Sequence of chain 1.B:
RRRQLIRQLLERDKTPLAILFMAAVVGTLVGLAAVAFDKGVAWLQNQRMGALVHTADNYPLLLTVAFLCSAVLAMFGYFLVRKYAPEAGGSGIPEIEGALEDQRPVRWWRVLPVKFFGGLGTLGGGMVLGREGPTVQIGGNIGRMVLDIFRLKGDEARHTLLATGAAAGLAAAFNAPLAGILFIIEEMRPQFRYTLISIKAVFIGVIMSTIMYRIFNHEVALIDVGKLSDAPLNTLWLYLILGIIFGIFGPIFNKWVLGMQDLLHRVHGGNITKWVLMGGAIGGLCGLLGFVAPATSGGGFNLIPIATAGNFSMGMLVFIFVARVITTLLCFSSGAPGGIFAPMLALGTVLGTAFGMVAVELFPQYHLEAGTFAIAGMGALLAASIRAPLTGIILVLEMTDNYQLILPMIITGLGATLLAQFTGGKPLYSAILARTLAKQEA

Sequence of chain 1.F:
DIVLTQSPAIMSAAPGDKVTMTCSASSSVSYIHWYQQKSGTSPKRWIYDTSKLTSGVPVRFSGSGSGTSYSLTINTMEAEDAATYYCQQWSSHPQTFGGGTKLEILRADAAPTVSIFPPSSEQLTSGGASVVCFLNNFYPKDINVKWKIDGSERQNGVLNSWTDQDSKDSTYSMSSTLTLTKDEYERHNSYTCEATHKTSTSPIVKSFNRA

The protein below binds the small molecule below.
Small molecule (SMILES): CCCCCCCCCCO[C@@H]1O[C@H](CO)[C@@H](O[C@H]2O[C@H](CO)[C@@H](O)[C@H](O)[C@H]2O)[C@H](O)[C@H]1O

Sequence of chain 1.E:
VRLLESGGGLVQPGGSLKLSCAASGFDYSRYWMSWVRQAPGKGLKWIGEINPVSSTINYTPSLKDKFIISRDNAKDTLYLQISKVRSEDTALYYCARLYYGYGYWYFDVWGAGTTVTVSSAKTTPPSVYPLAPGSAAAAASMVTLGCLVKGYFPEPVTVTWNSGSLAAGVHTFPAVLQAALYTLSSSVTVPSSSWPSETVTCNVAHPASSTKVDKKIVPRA

Sequence of chain 1.A:
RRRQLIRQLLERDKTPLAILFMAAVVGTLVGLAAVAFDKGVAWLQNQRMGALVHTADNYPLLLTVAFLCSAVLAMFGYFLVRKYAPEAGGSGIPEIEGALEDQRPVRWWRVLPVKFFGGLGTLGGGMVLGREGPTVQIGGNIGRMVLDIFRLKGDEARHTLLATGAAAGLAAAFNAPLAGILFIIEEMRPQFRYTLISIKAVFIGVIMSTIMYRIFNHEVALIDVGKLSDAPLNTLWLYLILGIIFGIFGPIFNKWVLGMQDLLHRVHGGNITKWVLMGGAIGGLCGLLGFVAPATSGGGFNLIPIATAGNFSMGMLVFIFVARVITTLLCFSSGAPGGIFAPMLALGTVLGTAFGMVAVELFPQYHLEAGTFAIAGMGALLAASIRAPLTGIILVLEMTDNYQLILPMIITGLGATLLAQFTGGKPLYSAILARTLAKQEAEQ

Binding-site contacts:
Ligand atom C22 contacts residue DMU1 of chain 1.T at 3.9 Å.
Ligand atom C40 contacts residue DMU1 of chain 1.T at 3.8 Å.
Ligand atom O16 contacts residue DMU1 of chain 1.T at 4.1 Å.
Ligand atom C34 contacts residue ILE412 of chain 1.B at 4.1 Å (hydrophobic).
Ligand atom C22 contacts residue TRP238 of chain 1.B at 3.3 Å (hydrophobic).
Ligand atom C34 contacts residue LEU241 of chain 1.B at 4.0 Å (hydrophobic).
Ligand atom O7 contacts residue DMU1 of chain 1.T at 3.8 Å.
Ligand atom C57 contacts residue DMU1 of chain 1.T at 2.8 Å.
Ligand atom C18 contacts residue TRP238 of chain 1.B at 3.4 Å (hydrophobic).
Ligand atom C19 contacts residue TRP238 of chain 1.B at 3.8 Å (hydrophobic).
Ligand atom C31 contacts residue ILE412 of chain 1.B at 4.3 Å (hydrophobic).
Ligand atom O55 contacts residue DMU1 of chain 1.T at 2.9 Å (h-bond).
Ligand atom C40 contacts residue MET209 of chain 1.A at 4.1 Å (hydrophobic).
Ligand atom C3 contacts residue DMU1 of chain 1.T at 3.1 Å.
Ligand atom O2 contacts residue DMU1 of chain 1.T at 4.4 Å.
Ligand atom C22 contacts residue LEU237 of chain 1.B at 4.4 Å (hydrophobic).
Ligand atom O16 contacts residue TRP238 of chain 1.B at 4.0 Å.
Ligand atom O61 contacts residue DMU1 of chain 1.T at 3.3 Å.
Ligand atom C28 contacts residue ILE212 of chain 1.A at 4.4 Å (hydrophobic).
Ligand atom C4 contacts residue DMU1 of chain 1.T at 3.5 Å.
Ligand atom C28 contacts residue LEU237 of chain 1.B at 4.3 Å (hydrophobic).
Ligand atom C37 contacts residue ILE208 of chain 1.A at 3.8 Å (hydrophobic).
Ligand atom C43 contacts residue DMU1 of chain 1.T at 4.5 Å.
Ligand atom C2 contacts residue DMU1 of chain 1.T at 3.6 Å.
Ligand atom C37 contacts residue ILE412 of chain 1.B at 4.3 Å (hydrophobic).
Ligand atom O6 contacts residue TYR105 of chain 1.E at 3.8 Å.
Ligand atom C37 contacts residue MET209 of chain 1.A at 4.3 Å (hydrophobic).
Ligand atom C31 contacts residue ILE212 of chain 1.A at 3.7 Å (hydrophobic).
Ligand atom C37 contacts residue ILE212 of chain 1.A at 4.4 Å (hydrophobic).
Ligand atom O5 contacts residue DMU1 of chain 1.T at 3.5 Å.
Ligand atom C28 contacts residue ILE412 of chain 1.B at 4.4 Å (hydrophobic).
Ligand atom C19 contacts residue DMU1 of chain 1.T at 3.8 Å.
Ligand atom C25 contacts residue DMU1 of chain 1.T at 4.1 Å.
Ligand atom C18 contacts residue LEU234 of chain 1.B at 4.3 Å (hydrophobic).
Ligand atom O6 contacts residue SER30 of chain 1.F at 4.0 Å.